This small molecule binds to this protein.
Small molecule (SMILES): Nc1ncnc2c1ncn2[C@@H]1O[C@H](COP(=O)(O)OP(=O)(O)OC[C@H]2O[C@H](O)[C@H](O)[C@@H]2O)[C@@H](O)[C@H]1O

Sequence of chain 1.B:
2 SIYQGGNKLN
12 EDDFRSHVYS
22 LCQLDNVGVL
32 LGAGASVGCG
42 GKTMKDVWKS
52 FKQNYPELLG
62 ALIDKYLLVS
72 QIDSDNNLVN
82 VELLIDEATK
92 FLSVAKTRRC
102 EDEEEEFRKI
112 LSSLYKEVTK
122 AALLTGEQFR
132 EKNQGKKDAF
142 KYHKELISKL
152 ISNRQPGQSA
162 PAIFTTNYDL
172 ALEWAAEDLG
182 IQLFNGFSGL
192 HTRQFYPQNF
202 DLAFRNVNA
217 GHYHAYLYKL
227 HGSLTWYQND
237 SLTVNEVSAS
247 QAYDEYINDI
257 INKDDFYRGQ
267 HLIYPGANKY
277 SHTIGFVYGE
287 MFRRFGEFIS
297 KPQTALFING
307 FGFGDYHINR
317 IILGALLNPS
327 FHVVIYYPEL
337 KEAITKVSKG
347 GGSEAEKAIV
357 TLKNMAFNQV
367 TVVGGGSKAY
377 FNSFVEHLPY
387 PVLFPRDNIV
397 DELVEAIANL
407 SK

Binding-site contacts:
Ligand atom O1B contacts residue GLY306 of chain 1.B at 4.1 Å.
Ligand atom C2D contacts residue GLU83 of chain 1.B at 3.1 Å.
Ligand atom C3D contacts residue GLU83 of chain 1.B at 3.2 Å.
Ligand atom O3D contacts residue HIS227 of chain 1.B at 3.5 Å (h-bond).
Ligand atom C2D contacts residue HIS227 of chain 1.B at 3.8 Å.
Ligand atom O2D contacts residue ASP311 of chain 1.B at 3.9 Å.
Ligand atom O1D contacts residue GLY310 of chain 1.B at 3.7 Å.
Ligand atom C1D contacts residue GLU83 of chain 1.B at 3.4 Å.
Ligand atom C2 contacts residue ASN305 of chain 1.B at 4.0 Å.
Ligand atom O1B contacts residue GLY308 of chain 1.B at 3.9 Å.
Ligand atom O2' contacts residue PRO334 of chain 1.B at 3.8 Å.
Ligand atom N1 contacts residue TYR376 of chain 1.B at 3.6 Å.
Ligand atom O4' contacts residue GLY306 of chain 1.B at 3.9 Å.
Ligand atom C4 contacts residue GLY35 of chain 1.B at 3.9 Å.
Ligand atom N1 contacts residue GLY35 of chain 1.B at 3.4 Å (h-bond).
Ligand atom O1D contacts residue PHE307 of chain 1.B at 4.1 Å.
Ligand atom C5 contacts residue GLY35 of chain 1.B at 3.8 Å.
Ligand atom O2D contacts residue HIS227 of chain 1.B at 2.9 Å.
Ligand atom C2 contacts residue TYR376 of chain 1.B at 3.9 Å (hydrophobic).
Ligand atom C5' contacts residue GLY306 of chain 1.B at 4.0 Å.
Ligand atom N6 contacts residue TYR376 of chain 1.B at 3.6 Å.
Ligand atom C4' contacts residue GLY306 of chain 1.B at 3.8 Å.
Ligand atom C6 contacts residue TYR376 of chain 1.B at 3.8 Å (hydrophobic).
Ligand atom O5D contacts residue MET45 of chain 1.B at 4.1 Å.
Ligand atom O5' contacts residue GLY308 of chain 1.B at 4.1 Å.
Ligand atom O3A contacts residue GLY308 of chain 1.B at 3.8 Å.
Ligand atom N3 contacts residue GLY35 of chain 1.B at 4.0 Å.
Ligand atom N1 contacts residue PHE377 of chain 1.B at 3.6 Å.
Ligand atom O2B contacts residue ALA34 of chain 1.B at 3.0 Å.
Ligand atom O4D contacts residue GLU83 of chain 1.B at 4.1 Å.
Ligand atom C6 contacts residue GLY35 of chain 1.B at 3.4 Å.
Ligand atom O1B contacts residue PHE307 of chain 1.B at 3.8 Å.
Ligand atom N6 contacts residue GLY35 of chain 1.B at 3.9 Å.
Ligand atom O1D contacts residue ASP311 of chain 1.B at 3.4 Å.
Ligand atom C2 contacts residue GLY35 of chain 1.B at 3.7 Å.
Ligand atom O4' contacts residue GLY35 of chain 1.B at 3.8 Å.
Ligand atom C2 contacts residue PHE377 of chain 1.B at 3.9 Å (hydrophobic).
Ligand atom O3D contacts residue THR167 of chain 1.B at 3.9 Å.
Ligand atom N9 contacts residue GLY35 of chain 1.B at 4.1 Å.
Ligand atom O2A contacts residue MET45 of chain 1.B at 4.2 Å.